Sequence of chain 2.A:
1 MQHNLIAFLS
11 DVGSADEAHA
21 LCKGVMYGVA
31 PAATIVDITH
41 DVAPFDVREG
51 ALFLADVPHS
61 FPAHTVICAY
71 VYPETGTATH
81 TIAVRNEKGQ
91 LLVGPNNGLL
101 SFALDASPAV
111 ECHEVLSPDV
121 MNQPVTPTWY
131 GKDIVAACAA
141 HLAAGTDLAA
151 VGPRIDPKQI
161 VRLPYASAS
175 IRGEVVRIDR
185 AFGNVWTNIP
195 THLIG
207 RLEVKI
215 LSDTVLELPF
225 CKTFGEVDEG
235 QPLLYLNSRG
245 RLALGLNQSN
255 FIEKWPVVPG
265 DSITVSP

Sequence of chain 3.A:
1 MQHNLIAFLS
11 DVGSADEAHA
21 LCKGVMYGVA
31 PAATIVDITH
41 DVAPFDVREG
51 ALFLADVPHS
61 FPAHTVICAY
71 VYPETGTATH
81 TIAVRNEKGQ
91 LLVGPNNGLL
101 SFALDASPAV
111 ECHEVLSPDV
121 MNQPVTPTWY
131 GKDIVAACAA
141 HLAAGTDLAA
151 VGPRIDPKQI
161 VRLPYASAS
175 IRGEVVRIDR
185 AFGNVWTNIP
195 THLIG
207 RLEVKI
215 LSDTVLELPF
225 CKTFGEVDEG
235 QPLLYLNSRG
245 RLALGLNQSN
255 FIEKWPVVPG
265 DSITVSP

This protein binds this small molecule.
Small molecule (SMILES): Nc1ncnc2c1ncn2[C@@H]1O[C@H](CO)[C@@H](O)[C@H]1O

Binding-site contacts:
Ligand atom C3' contacts residue ASP11 of chain 3.A at 3.3 Å.
Ligand atom O3' contacts residue TYR70 of chain 3.A at 3.3 Å.
Ligand atom C5 contacts residue PHE45 of chain 3.A at 3.4 Å (hydrophobic).
Ligand atom N3 contacts residue PHE228 of chain 2.A at 3.6 Å.
Ligand atom C8 contacts residue PHE186 of chain 2.A at 3.6 Å (hydrophobic).
Ligand atom O5' contacts residue THR128 of chain 3.A at 3.0 Å (h-bond).
Ligand atom N6 contacts residue ASN188 of chain 2.A at 3.0 Å (h-bond).
Ligand atom C4 contacts residue PHE228 of chain 2.A at 3.5 Å (hydrophobic).
Ligand atom N3 contacts residue PHE45 of chain 3.A at 3.5 Å.
Ligand atom C4 contacts residue PHE45 of chain 3.A at 3.3 Å (hydrophobic).
Ligand atom C2 contacts residue PHE228 of chain 2.A at 3.5 Å (hydrophobic).
Ligand atom N7 contacts residue PHE186 of chain 2.A at 3.5 Å.
Ligand atom O5' contacts residue GLY131 of chain 3.A at 3.3 Å (h-bond).
Ligand atom O2' contacts residue PRO73 of chain 3.A at 3.5 Å (h-bond).
Ligand atom C5' contacts residue TRP129 of chain 3.A at 3.6 Å (hydrophobic).
Ligand atom O3' contacts residue ASP11 of chain 3.A at 2.6 Å (salt-bridge).
Ligand atom N1 contacts residue PHE228 of chain 2.A at 3.5 Å.
Ligand atom C2 contacts residue PHE45 of chain 3.A at 3.6 Å (hydrophobic).
Ligand atom C2' contacts residue ASP11 of chain 3.A at 3.5 Å.
Ligand atom C2 contacts residue GLN252 of chain 2.A at 3.4 Å.
Ligand atom N7 contacts residue PHE228 of chain 2.A at 3.4 Å.
Ligand atom N6 contacts residue PHE228 of chain 2.A at 3.5 Å.
Ligand atom O3' contacts residue TYR72 of chain 3.A at 3.0 Å (h-bond).
Ligand atom N7 contacts residue ASN188 of chain 2.A at 3.0 Å (h-bond).
Ligand atom C2' contacts residue PHE186 of chain 2.A at 3.6 Å (hydrophobic).
Ligand atom C6 contacts residue PHE228 of chain 2.A at 3.4 Å (hydrophobic).
Ligand atom N1 contacts residue LEU250 of chain 2.A at 3.5 Å (h-bond).
Ligand atom N1 contacts residue GLN252 of chain 2.A at 2.9 Å (h-bond).
Ligand atom O5' contacts residue TRP129 of chain 3.A at 3.4 Å.
Ligand atom C6 contacts residue PHE45 of chain 3.A at 3.5 Å (hydrophobic).
Ligand atom O2' contacts residue ASP11 of chain 3.A at 2.8 Å (salt-bridge).
Ligand atom O5' contacts residue TYR130 of chain 3.A at 3.4 Å (h-bond).
Ligand atom C1' contacts residue TYR72 of chain 3.A at 3.6 Å (hydrophobic).
Ligand atom N6 contacts residue LEU250 of chain 2.A at 2.9 Å (h-bond).
Ligand atom C4' contacts residue TYR72 of chain 3.A at 3.5 Å (hydrophobic).
Ligand atom C5 contacts residue PHE228 of chain 2.A at 3.5 Å (hydrophobic).
Ligand atom O2' contacts residue TYR72 of chain 3.A at 3.4 Å (h-bond).
Ligand atom C6 contacts residue LEU250 of chain 2.A at 3.6 Å (hydrophobic).
Ligand atom O5' contacts residue THR75 of chain 3.A at 3.5 Å (h-bond).
Ligand atom N3 contacts residue PRO73 of chain 3.A at 3.3 Å.